Sequence of chain 1.C:
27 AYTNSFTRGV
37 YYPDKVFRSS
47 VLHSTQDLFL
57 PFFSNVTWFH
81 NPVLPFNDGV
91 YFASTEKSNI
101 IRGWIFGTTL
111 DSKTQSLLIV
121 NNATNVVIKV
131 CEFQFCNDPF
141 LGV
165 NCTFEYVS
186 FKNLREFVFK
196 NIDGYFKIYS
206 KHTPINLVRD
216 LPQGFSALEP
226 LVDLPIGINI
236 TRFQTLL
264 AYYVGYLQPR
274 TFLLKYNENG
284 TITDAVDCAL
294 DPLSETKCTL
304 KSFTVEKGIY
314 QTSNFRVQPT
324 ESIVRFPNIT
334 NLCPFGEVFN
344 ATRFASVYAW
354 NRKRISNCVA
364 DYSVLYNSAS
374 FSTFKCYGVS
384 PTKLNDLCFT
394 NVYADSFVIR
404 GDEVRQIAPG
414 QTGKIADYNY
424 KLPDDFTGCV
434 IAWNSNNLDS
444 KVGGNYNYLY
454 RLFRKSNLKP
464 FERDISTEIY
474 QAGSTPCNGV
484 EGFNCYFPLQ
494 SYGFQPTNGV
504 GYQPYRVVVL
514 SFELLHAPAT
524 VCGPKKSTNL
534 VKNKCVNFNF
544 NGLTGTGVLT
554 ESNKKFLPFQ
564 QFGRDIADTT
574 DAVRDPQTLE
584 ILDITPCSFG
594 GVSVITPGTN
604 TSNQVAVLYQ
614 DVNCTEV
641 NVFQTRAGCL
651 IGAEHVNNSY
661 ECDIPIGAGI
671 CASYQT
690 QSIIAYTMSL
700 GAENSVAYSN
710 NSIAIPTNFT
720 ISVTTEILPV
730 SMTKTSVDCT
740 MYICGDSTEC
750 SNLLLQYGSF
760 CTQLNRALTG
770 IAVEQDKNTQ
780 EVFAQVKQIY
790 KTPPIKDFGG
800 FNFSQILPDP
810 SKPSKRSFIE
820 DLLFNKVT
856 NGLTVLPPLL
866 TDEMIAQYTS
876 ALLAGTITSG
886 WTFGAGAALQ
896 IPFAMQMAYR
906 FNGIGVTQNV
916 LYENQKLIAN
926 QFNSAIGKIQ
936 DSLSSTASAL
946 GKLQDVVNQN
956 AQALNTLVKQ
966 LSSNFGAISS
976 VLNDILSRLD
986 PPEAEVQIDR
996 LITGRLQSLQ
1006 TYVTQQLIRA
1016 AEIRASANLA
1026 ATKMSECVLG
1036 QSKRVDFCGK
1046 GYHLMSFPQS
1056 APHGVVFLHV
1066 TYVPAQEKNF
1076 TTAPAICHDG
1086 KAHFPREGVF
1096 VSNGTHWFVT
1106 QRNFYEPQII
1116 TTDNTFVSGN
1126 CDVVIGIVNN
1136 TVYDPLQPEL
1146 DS

Binding-site contacts:
Ligand atom C1 contacts residue ASN61 of chain 1.C at 1.4 Å.
Ligand atom O6 contacts residue TYR28 of chain 1.C at 3.8 Å.
Ligand atom N2 contacts residue ASN61 of chain 1.C at 3.0 Å (h-bond).
Ligand atom C4 contacts residue ASN61 of chain 1.C at 4.2 Å.
Ligand atom C2 contacts residue ASN61 of chain 1.C at 2.5 Å.
Ligand atom O7 contacts residue ASN61 of chain 1.C at 3.2 Å (h-bond).
Ligand atom C7 contacts residue ASN61 of chain 1.C at 3.5 Å.
Ligand atom C5 contacts residue ASN61 of chain 1.C at 3.6 Å.
Ligand atom O6 contacts residue ASN61 of chain 1.C at 4.4 Å.
Ligand atom O5 contacts residue ASN61 of chain 1.C at 2.3 Å (h-bond).
Ligand atom C3 contacts residue ASN61 of chain 1.C at 3.8 Å.

The small molecule below binds the protein below.
Small molecule (SMILES): CC(=O)N[C@@H]1[C@@H](O)[C@H](O)[C@@H](CO)O[C@H]1O